Binding-site contacts:
Ligand atom N06 contacts residue ARG298 of chain 2.A at 3.6 Å.
Ligand atom C05 contacts residue ARG298 of chain 2.A at 3.5 Å.
Ligand atom C04 contacts residue ALA7 of chain 2.A at 3.8 Å (hydrophobic).
Ligand atom C12 contacts residue ARG298 of chain 2.A at 3.5 Å.
Ligand atom O08 contacts residue ARG298 of chain 2.A at 3.4 Å.
Ligand atom N02 contacts residue MET6 of chain 2.A at 3.4 Å (h-bond).
Ligand atom C13 contacts residue SER301 of chain 2.A at 3.6 Å.
Ligand atom C11 contacts residue GLN299 of chain 2.A at 3.9 Å.
Ligand atom C12 contacts residue GLN299 of chain 2.A at 3.6 Å.
Ligand atom N09 contacts residue SER123 of chain 1.A at 3.2 Å (h-bond).
Ligand atom C13 contacts residue TYR118 of chain 1.A at 3.5 Å (hydrophobic).
Ligand atom C14 contacts residue TYR118 of chain 1.A at 3.7 Å (hydrophobic).
Ligand atom C03 contacts residue ALA7 of chain 2.A at 3.7 Å (hydrophobic).
Ligand atom C13 contacts residue LEU141 of chain 1.A at 3.7 Å (hydrophobic).
Ligand atom C13 contacts residue ARG298 of chain 2.A at 3.6 Å.
Ligand atom N02 contacts residue PHE8 of chain 2.A at 4.0 Å.
Ligand atom O08 contacts residue GLN299 of chain 2.A at 3.0 Å.
Ligand atom C14 contacts residue SER123 of chain 1.A at 3.5 Å.
Ligand atom C07 contacts residue ARG298 of chain 2.A at 3.4 Å.
Ligand atom C07 contacts residue MET6 of chain 2.A at 3.2 Å (hydrophobic).
Ligand atom C03 contacts residue PHE8 of chain 2.A at 3.6 Å (hydrophobic).
Ligand atom C01 contacts residue MET6 of chain 2.A at 3.5 Å (hydrophobic).
Ligand atom C11 contacts residue ARG298 of chain 2.A at 3.4 Å.
Ligand atom C12 contacts residue TYR118 of chain 1.A at 3.6 Å (hydrophobic).
Ligand atom C03 contacts residue MET6 of chain 2.A at 3.7 Å (hydrophobic).
Ligand atom N06 contacts residue MET6 of chain 2.A at 3.9 Å.
Ligand atom C11 contacts residue SER123 of chain 1.A at 3.4 Å.
Ligand atom C01 contacts residue GLN127 of chain 2.A at 3.2 Å.
Ligand atom C07 contacts residue GLN299 of chain 2.A at 4.0 Å.
Ligand atom C10 contacts residue MET6 of chain 2.A at 3.5 Å (hydrophobic).
Ligand atom C01 contacts residue ASP295 of chain 2.A at 3.5 Å.
Ligand atom O15 contacts residue SER123 of chain 1.A at 2.8 Å (h-bond).
Ligand atom C12 contacts residue LEU141 of chain 1.A at 3.7 Å (hydrophobic).
Ligand atom C04 contacts residue SER123 of chain 1.A at 3.3 Å.
Ligand atom C01 contacts residue PHE8 of chain 2.A at 3.6 Å (hydrophobic).
Ligand atom C04 contacts residue ARG298 of chain 2.A at 3.9 Å.
Ligand atom C10 contacts residue SER123 of chain 1.A at 3.1 Å.
Ligand atom C05 contacts residue MET6 of chain 2.A at 3.8 Å (hydrophobic).
Ligand atom N09 contacts residue MET6 of chain 2.A at 3.1 Å (h-bond).
Ligand atom O08 contacts residue MET6 of chain 2.A at 3.4 Å (h-bond).

The small molecule below binds the protein below.
Small molecule (SMILES): Cn1ccc(C(=O)NC[C@@H]2CCCO2)n1

Sequence of chain 1.A:
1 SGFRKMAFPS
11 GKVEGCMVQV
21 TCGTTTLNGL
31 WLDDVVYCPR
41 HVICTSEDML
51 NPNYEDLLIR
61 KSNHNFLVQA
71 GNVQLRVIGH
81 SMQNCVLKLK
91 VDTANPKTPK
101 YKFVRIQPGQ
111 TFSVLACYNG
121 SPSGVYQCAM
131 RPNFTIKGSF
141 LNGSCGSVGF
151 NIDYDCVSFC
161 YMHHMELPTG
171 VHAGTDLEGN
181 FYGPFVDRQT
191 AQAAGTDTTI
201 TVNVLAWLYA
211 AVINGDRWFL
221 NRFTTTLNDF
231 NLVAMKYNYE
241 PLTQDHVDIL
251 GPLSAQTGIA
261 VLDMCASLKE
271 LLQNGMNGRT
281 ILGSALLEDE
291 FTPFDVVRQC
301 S

Sequence of chain 2.A:
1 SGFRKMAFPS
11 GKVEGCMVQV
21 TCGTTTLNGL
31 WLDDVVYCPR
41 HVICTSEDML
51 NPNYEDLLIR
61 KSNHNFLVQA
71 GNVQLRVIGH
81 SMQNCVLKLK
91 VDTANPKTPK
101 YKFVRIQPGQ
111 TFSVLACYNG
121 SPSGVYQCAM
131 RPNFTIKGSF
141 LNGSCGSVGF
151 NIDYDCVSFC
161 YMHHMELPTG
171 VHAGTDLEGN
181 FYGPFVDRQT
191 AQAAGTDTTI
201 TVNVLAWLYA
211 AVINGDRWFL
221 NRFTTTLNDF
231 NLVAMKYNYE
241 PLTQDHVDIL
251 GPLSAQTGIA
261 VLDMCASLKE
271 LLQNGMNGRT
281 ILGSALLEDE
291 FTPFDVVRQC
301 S